Binding-site contacts:
Ligand atom O5 contacts residue ASN19 of chain 5.T at 2.8 Å (h-bond).
Ligand atom C5 contacts residue ASN19 of chain 5.T at 3.8 Å.
Ligand atom O7 contacts residue ASN19 of chain 5.T at 4.1 Å.
Ligand atom N2 contacts residue ASN19 of chain 5.T at 3.1 Å (h-bond).
Ligand atom C8 contacts residue ASN19 of chain 5.T at 4.3 Å.
Ligand atom C3 contacts residue ASN19 of chain 5.T at 4.1 Å.
Ligand atom C2 contacts residue ASN19 of chain 5.T at 3.0 Å.
Ligand atom C7 contacts residue ASN19 of chain 5.T at 3.6 Å.
Ligand atom C1 contacts residue ASN19 of chain 5.T at 1.7 Å.

The protein below binds the small molecule below.
Small molecule (SMILES): CC(=O)N[C@H]1[C@H](O[C@H]2[C@H](O)[C@@H](NC(C)=O)CO[C@@H]2CO)O[C@H](CO)[C@@H](O)[C@@H]1O

Sequence of chain 5.T:
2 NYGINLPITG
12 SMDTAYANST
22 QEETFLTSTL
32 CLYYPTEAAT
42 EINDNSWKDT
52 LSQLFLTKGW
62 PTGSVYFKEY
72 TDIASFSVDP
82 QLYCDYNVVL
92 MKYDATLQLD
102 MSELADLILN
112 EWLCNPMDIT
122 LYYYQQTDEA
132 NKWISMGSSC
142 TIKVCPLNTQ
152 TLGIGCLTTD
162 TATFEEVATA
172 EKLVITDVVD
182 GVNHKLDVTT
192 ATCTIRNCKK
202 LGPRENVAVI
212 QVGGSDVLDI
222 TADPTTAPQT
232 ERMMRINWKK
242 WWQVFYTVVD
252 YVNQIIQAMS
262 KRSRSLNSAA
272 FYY